Binding-site contacts:
Ligand atom CAC contacts residue MET197 of chain 1.D at 4.1 Å (hydrophobic).
Ligand atom OAN contacts residue ALA166 of chain 1.D at 4.1 Å.
Ligand atom CAE contacts residue PHE278 of chain 1.D at 3.8 Å (hydrophobic).
Ligand atom CAQ contacts residue VAL169 of chain 1.D at 4.2 Å (hydrophobic).
Ligand atom CAC contacts residue PRO282 of chain 1.D at 4.3 Å (hydrophobic).
Ligand atom CAI contacts residue LEU201 of chain 1.D at 3.7 Å (hydrophobic).
Ligand atom CAH contacts residue GLY170 of chain 1.D at 4.3 Å.
Ligand atom OAN contacts residue VAL165 of chain 1.D at 4.0 Å.
Ligand atom CAR contacts residue LEU173 of chain 1.D at 3.9 Å (hydrophobic).
Ligand atom SAP contacts residue VAL165 of chain 1.D at 4.3 Å.
Ligand atom CAJ contacts residue GLY198 of chain 1.D at 3.8 Å.
Ligand atom CAF contacts residue MET197 of chain 1.D at 4.0 Å (hydrophobic).
Ligand atom CAJ contacts residue GLY170 of chain 1.D at 3.4 Å.
Ligand atom CAJ contacts residue ALA166 of chain 1.D at 3.0 Å (hydrophobic).
Ligand atom CAS contacts residue LEU201 of chain 1.D at 4.0 Å (hydrophobic).
Ligand atom CAH contacts residue GLY198 of chain 1.D at 4.1 Å.
Ligand atom CAE contacts residue PRO282 of chain 1.D at 3.7 Å (hydrophobic).
Ligand atom CAF contacts residue LEU173 of chain 1.D at 4.3 Å (hydrophobic).
Ligand atom CAE contacts residue CYS279 of chain 1.D at 4.1 Å (hydrophobic).
Ligand atom NAA contacts residue ARG67 of chain 1.D at 4.3 Å.
Ligand atom CAC contacts residue CYS279 of chain 1.D at 3.1 Å (hydrophobic).
Ligand atom CAH contacts residue ALA166 of chain 1.D at 2.9 Å (hydrophobic).
Ligand atom CAK contacts residue TYR63 of chain 1.D at 4.1 Å (hydrophobic).
Ligand atom CAS contacts residue GLY170 of chain 1.D at 4.1 Å.
Ligand atom CAD contacts residue CYS279 of chain 1.D at 3.6 Å (hydrophobic).
Ligand atom CAD contacts residue MET197 of chain 1.D at 3.3 Å (hydrophobic).
Ligand atom CAE contacts residue LEU201 of chain 1.D at 3.9 Å (hydrophobic).
Ligand atom CAC contacts residue PHE278 of chain 1.D at 3.5 Å (hydrophobic).
Ligand atom NAA contacts residue LEU66 of chain 1.D at 4.4 Å.
Ligand atom CAR contacts residue LEU201 of chain 1.D at 4.2 Å (hydrophobic).
Ligand atom CAQ contacts residue ALA166 of chain 1.D at 4.3 Å (hydrophobic).
Ligand atom CAI contacts residue TYR63 of chain 1.D at 4.3 Å (hydrophobic).
Ligand atom OAO contacts residue LEU173 of chain 1.D at 4.0 Å.
Ligand atom CAK contacts residue LEU201 of chain 1.D at 3.5 Å (hydrophobic).
Ligand atom CAJ contacts residue VAL169 of chain 1.D at 3.5 Å (hydrophobic).
Ligand atom CAH contacts residue VAL169 of chain 1.D at 3.5 Å (hydrophobic).
Ligand atom CAG contacts residue LEU201 of chain 1.D at 3.6 Å (hydrophobic).
Ligand atom OAO contacts residue GLY170 of chain 1.D at 3.6 Å.
Ligand atom NAA contacts residue TYR63 of chain 1.D at 4.3 Å.
Ligand atom CAS contacts residue VAL169 of chain 1.D at 4.0 Å (hydrophobic).

Sequence of chain 1.D:
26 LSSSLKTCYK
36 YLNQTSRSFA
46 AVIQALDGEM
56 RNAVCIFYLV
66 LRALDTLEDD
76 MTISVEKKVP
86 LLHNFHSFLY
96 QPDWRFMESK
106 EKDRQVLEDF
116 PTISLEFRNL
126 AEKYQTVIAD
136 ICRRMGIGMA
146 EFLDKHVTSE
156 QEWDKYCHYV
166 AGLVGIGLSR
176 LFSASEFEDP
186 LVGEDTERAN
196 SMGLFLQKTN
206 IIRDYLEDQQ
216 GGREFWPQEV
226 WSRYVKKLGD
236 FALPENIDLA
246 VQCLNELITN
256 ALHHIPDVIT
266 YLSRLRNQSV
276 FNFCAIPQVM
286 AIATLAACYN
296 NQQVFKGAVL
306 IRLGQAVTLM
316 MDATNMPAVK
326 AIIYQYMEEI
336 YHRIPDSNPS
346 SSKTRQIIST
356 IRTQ

A small-molecule ligand and the protein it binds are described below.
Small molecule (SMILES): N#CSCCOc1ccc(Oc2ccccc2)cc1